Binding-site contacts:
Ligand atom C15 contacts residue HIS426 of chain 1.A at 3.5 Å.
Ligand atom O02 contacts residue TRP433 of chain 1.A at 4.0 Å.
Ligand atom C09 contacts residue HIS430 of chain 1.A at 3.4 Å.
Ligand atom C12 contacts residue ARG693 of chain 1.A at 3.3 Å.
Ligand atom O03 contacts residue HIS426 of chain 1.A at 3.4 Å.
Ligand atom O03 contacts residue THR421 of chain 1.A at 3.8 Å.
Ligand atom C11 contacts residue ILE700 of chain 1.A at 4.2 Å (hydrophobic).
Ligand atom C18 contacts residue TRP433 of chain 1.A at 3.5 Å (hydrophobic).
Ligand atom C14 contacts residue ARG693 of chain 1.A at 3.6 Å.
Ligand atom C10 contacts residue ILE700 of chain 1.A at 4.5 Å (hydrophobic).
Ligand atom O01 contacts residue ARG693 of chain 1.A at 4.3 Å.
Ligand atom C13 contacts residue HIS426 of chain 1.A at 4.2 Å.
Ligand atom C13 contacts residue HIS430 of chain 1.A at 3.3 Å.
Ligand atom C18 contacts residue HIS430 of chain 1.A at 3.5 Å.
Ligand atom C09 contacts residue HIS426 of chain 1.A at 4.2 Å.
Ligand atom C07 contacts residue ARG693 of chain 1.A at 4.5 Å.
Ligand atom C11 contacts residue ARG696 of chain 1.A at 3.6 Å.
Ligand atom C05 contacts residue HIS430 of chain 1.A at 3.7 Å.
Ligand atom C15 contacts residue ARG693 of chain 1.A at 3.7 Å.
Ligand atom O01 contacts residue LEU420 of chain 1.A at 4.5 Å.
Ligand atom O03 contacts residue HIS417 of chain 1.A at 3.9 Å.
Ligand atom C10 contacts residue LEU429 of chain 1.A at 4.5 Å (hydrophobic).
Ligand atom C17 contacts residue HIS430 of chain 1.A at 3.8 Å.
Ligand atom C16 contacts residue HIS430 of chain 1.A at 3.4 Å.
Ligand atom C04 contacts residue HIS426 of chain 1.A at 4.1 Å.
Ligand atom O01 contacts residue HIS426 of chain 1.A at 3.0 Å.
Ligand atom C16 contacts residue HIS426 of chain 1.A at 3.5 Å.
Ligand atom C06 contacts residue HIS426 of chain 1.A at 3.7 Å.
Ligand atom O03 contacts residue ARG693 of chain 1.A at 3.8 Å.
Ligand atom C10 contacts residue ARG696 of chain 1.A at 3.9 Å.
Ligand atom C15 contacts residue LEU420 of chain 1.A at 4.1 Å (hydrophobic).
Ligand atom O02 contacts residue HIS430 of chain 1.A at 3.0 Å (h-bond).
Ligand atom O03 contacts residue LEU420 of chain 1.A at 3.9 Å.
Ligand atom C05 contacts residue HIS426 of chain 1.A at 3.4 Å.
Ligand atom C04 contacts residue HIS430 of chain 1.A at 4.4 Å.
Ligand atom C08 contacts residue HIS430 of chain 1.A at 4.1 Å.
Ligand atom C14 contacts residue LEU420 of chain 1.A at 4.3 Å (hydrophobic).

Sequence of chain 1.A:
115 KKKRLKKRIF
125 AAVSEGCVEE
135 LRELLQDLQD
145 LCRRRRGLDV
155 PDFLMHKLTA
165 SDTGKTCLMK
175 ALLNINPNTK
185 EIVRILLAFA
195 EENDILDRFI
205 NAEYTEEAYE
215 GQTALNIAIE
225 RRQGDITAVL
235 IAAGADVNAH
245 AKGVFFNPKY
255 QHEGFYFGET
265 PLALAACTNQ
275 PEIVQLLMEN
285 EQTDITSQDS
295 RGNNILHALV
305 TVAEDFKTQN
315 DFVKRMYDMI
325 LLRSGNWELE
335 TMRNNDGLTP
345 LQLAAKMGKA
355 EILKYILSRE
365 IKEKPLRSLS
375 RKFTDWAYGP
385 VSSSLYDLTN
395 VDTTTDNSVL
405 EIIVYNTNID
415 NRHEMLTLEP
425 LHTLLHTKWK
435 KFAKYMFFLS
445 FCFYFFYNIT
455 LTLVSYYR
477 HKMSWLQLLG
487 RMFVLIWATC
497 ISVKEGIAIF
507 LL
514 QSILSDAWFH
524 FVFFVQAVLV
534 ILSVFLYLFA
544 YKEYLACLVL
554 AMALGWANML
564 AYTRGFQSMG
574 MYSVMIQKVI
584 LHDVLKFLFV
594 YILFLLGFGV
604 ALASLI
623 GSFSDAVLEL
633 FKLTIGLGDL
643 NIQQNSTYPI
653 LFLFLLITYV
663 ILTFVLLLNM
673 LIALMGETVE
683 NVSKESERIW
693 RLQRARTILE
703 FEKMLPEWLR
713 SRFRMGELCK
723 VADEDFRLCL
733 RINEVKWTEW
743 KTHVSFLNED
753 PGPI

A protein and the small-molecule ligand that binds it are described below.
Small molecule (SMILES): COc1ccc2ccc(=O)oc2c1CC=C(C)C